Sequence of chain 1.B:
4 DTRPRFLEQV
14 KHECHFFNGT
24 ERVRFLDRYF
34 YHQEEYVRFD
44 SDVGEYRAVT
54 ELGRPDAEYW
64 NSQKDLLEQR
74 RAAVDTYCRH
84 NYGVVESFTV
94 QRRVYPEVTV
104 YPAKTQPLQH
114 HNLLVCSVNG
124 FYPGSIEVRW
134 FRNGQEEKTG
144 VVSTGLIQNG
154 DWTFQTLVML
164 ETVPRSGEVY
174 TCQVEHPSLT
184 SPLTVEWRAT

A protein and the small-molecule ligand that binds it are described below.
Small molecule (SMILES): CC(=O)N[C@@H]1[C@@H](O)[C@H](O)[C@@H](CO)O[C@H]1O

Binding-site contacts:
Ligand atom N2 contacts residue ASN21 of chain 1.B at 2.7 Å (h-bond).
Ligand atom O5 contacts residue ASN21 of chain 1.B at 2.4 Å (h-bond).
Ligand atom C3 contacts residue ASN21 of chain 1.B at 3.6 Å.
Ligand atom O7 contacts residue ASN21 of chain 1.B at 4.0 Å.
Ligand atom C6 contacts residue GLU24 of chain 1.B at 3.9 Å.
Ligand atom C4 contacts residue ASN21 of chain 1.B at 4.1 Å.
Ligand atom C5 contacts residue ASN21 of chain 1.B at 3.7 Å.
Ligand atom O5 contacts residue GLU24 of chain 1.B at 3.9 Å.
Ligand atom C7 contacts residue ASN21 of chain 1.B at 3.5 Å.
Ligand atom C2 contacts residue ASN21 of chain 1.B at 2.2 Å.
Ligand atom C1 contacts residue ASN21 of chain 1.B at 1.4 Å.
Ligand atom O6 contacts residue GLU24 of chain 1.B at 3.8 Å.